Binding-site contacts:
Ligand atom C5 contacts residue GLU245 of chain 1.C at 4.0 Å.
Ligand atom C7 contacts residue PHE90 of chain 1.H at 3.7 Å (hydrophobic).
Ligand atom C1 contacts residue ASN246 of chain 1.C at 1.4 Å.
Ligand atom C2 contacts residue LYS67 of chain 1.C at 4.0 Å.
Ligand atom C2 contacts residue ASN246 of chain 1.C at 2.5 Å.
Ligand atom C8 contacts residue ALA31 of chain 1.H at 3.9 Å (hydrophobic).
Ligand atom N2 contacts residue PHE90 of chain 1.H at 3.7 Å.
Ligand atom C7 contacts residue ALA31 of chain 1.H at 3.9 Å (hydrophobic).
Ligand atom O7 contacts residue ASN246 of chain 1.C at 4.4 Å.
Ligand atom C6 contacts residue ASP49 of chain 1.H at 3.3 Å.
Ligand atom N2 contacts residue ASN246 of chain 1.C at 3.0 Å (h-bond).
Ligand atom O5 contacts residue ASN246 of chain 1.C at 2.3 Å (h-bond).
Ligand atom C4 contacts residue ASN246 of chain 1.C at 4.2 Å.
Ligand atom O7 contacts residue ASN64 of chain 1.C at 3.9 Å.
Ligand atom O5 contacts residue GLU245 of chain 1.C at 3.8 Å.
Ligand atom N2 contacts residue LYS67 of chain 1.C at 4.1 Å.
Ligand atom C5 contacts residue ASN246 of chain 1.C at 3.6 Å.
Ligand atom C7 contacts residue ASN64 of chain 1.C at 4.0 Å.
Ligand atom C8 contacts residue THR206 of chain 1.C at 4.0 Å.
Ligand atom C8 contacts residue ASN64 of chain 1.C at 3.6 Å.
Ligand atom O7 contacts residue PHE90 of chain 1.H at 4.4 Å.
Ligand atom C4 contacts residue SER51 of chain 1.H at 4.1 Å.
Ligand atom O7 contacts residue ALA31 of chain 1.H at 3.0 Å (h-bond).
Ligand atom O7 contacts residue ASN30 of chain 1.H at 3.8 Å.
Ligand atom O7 contacts residue LYS67 of chain 1.C at 2.5 Å (salt-bridge).
Ligand atom C6 contacts residue ARG52 of chain 1.H at 4.0 Å.
Ligand atom O4 contacts residue SER51 of chain 1.H at 2.8 Å (h-bond).
Ligand atom O4 contacts residue LYS67 of chain 1.C at 4.4 Å.
Ligand atom C7 contacts residue ASN246 of chain 1.C at 4.0 Å.
Ligand atom O6 contacts residue ASP49 of chain 1.H at 2.7 Å (salt-bridge).
Ligand atom C7 contacts residue LYS67 of chain 1.C at 3.5 Å.
Ligand atom C3 contacts residue ASN246 of chain 1.C at 3.8 Å.
Ligand atom C6 contacts residue GLU245 of chain 1.C at 3.8 Å.
Ligand atom C8 contacts residue PHE90 of chain 1.H at 3.6 Å (hydrophobic).

The protein below binds the small molecule below.
Small molecule (SMILES): CC(=O)N[C@H]1[C@H](O[C@H]2[C@H](O)[C@@H](NC(C)=O)CO[C@@H]2CO)O[C@H](CO)[C@@H](O[C@@H]2O[C@H](CO)[C@@H](O)[C@H](O[C@H]3O[C@H](CO)[C@@H](O)[C@H](O)[C@@H]3O)[C@@H]2O)[C@@H]1O

Sequence of chain 1.C:
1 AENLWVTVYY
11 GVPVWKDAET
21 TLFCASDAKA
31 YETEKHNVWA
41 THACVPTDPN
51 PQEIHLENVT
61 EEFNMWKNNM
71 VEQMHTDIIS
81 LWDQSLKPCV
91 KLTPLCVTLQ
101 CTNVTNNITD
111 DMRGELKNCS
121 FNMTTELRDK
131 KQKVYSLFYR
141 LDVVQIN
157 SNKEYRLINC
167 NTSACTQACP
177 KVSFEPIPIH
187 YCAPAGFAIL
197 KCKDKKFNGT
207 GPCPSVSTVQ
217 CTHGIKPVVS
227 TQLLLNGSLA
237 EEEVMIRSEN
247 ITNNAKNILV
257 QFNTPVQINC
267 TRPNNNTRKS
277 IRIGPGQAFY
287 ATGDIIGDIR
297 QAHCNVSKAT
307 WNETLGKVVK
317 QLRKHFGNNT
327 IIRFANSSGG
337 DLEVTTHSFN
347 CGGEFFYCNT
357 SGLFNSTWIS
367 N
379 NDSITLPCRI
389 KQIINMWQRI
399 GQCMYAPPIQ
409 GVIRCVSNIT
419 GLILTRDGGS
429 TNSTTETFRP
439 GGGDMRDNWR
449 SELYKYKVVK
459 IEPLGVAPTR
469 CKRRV

Sequence of chain 1.H:
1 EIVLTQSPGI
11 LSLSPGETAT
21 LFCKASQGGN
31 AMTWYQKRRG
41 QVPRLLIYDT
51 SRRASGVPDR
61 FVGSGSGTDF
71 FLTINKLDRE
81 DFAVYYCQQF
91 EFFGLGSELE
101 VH